A protein and the small-molecule ligand that binds it are described below.
Small molecule (SMILES): COc1ccc(N2CCN(c3cccc(C)c3)CC2)nn1

Binding-site contacts:
Ligand atom C3 contacts residue PHE121 of chain 10.A at 4.4 Å (hydrophobic).
Ligand atom C10 contacts residue HIS241 of chain 10.A at 3.6 Å.
Ligand atom C7 contacts residue THR102 of chain 10.A at 4.2 Å.
Ligand atom C18 contacts residue ILE220 of chain 10.A at 4.3 Å (hydrophobic).
Ligand atom C14 contacts residue LEU187 of chain 10.A at 4.3 Å (hydrophobic).
Ligand atom C16 contacts residue TYR147 of chain 10.A at 4.3 Å (hydrophobic).
Ligand atom N4 contacts residue MET217 of chain 10.A at 3.3 Å.
Ligand atom C17 contacts residue ILE220 of chain 10.A at 3.9 Å (hydrophobic).
Ligand atom C7 contacts residue LEU103 of chain 10.A at 3.2 Å (hydrophobic).
Ligand atom C16 contacts residue ILE101 of chain 10.A at 3.5 Å (hydrophobic).
Ligand atom N5 contacts residue MET217 of chain 10.A at 3.3 Å (h-bond).
Ligand atom C17 contacts residue ILE101 of chain 10.A at 3.8 Å (hydrophobic).
Ligand atom C8 contacts residue PHE121 of chain 10.A at 4.3 Å (hydrophobic).
Ligand atom C15 contacts residue ILE101 of chain 10.A at 4.1 Å (hydrophobic).
Ligand atom C21 contacts residue ILE220 of chain 10.A at 3.5 Å (hydrophobic).
Ligand atom C18 contacts residue ILE125 of chain 10.A at 4.2 Å (hydrophobic).
Ligand atom C3 contacts residue TYR193 of chain 10.A at 3.8 Å (hydrophobic).
Ligand atom C17 contacts residue TYR147 of chain 10.A at 4.0 Å (hydrophobic).
Ligand atom C21 contacts residue TYR147 of chain 10.A at 2.7 Å (hydrophobic).
Ligand atom C11 contacts residue HIS241 of chain 10.A at 3.7 Å.
Ligand atom C1 contacts residue MET195 of chain 10.A at 4.3 Å (hydrophobic).
Ligand atom C14 contacts residue ILE101 of chain 10.A at 4.1 Å (hydrophobic).
Ligand atom O2 contacts residue MET195 of chain 10.A at 4.4 Å.
Ligand atom C19 contacts residue ILE125 of chain 10.A at 3.2 Å (hydrophobic).
Ligand atom C18 contacts residue PHE182 of chain 10.A at 4.0 Å (hydrophobic).
Ligand atom C13 contacts residue THR102 of chain 10.A at 4.3 Å.
Ligand atom N4 contacts residue TYR193 of chain 10.A at 3.5 Å.
Ligand atom N5 contacts residue TYR193 of chain 10.A at 4.0 Å.
Ligand atom C13 contacts residue ILE101 of chain 10.A at 3.4 Å (hydrophobic).
Ligand atom O2 contacts residue TYR193 of chain 10.A at 3.4 Å.
Ligand atom C8 contacts residue LEU103 of chain 10.A at 3.1 Å (hydrophobic).
Ligand atom C1 contacts residue TYR194 of chain 10.A at 4.2 Å (hydrophobic).
Ligand atom C20 contacts residue ILE125 of chain 10.A at 3.4 Å (hydrophobic).
Ligand atom C3 contacts residue LEU103 of chain 10.A at 4.2 Å (hydrophobic).
Ligand atom C1 contacts residue TYR193 of chain 10.A at 3.8 Å (hydrophobic).
Ligand atom C14 contacts residue MET217 of chain 10.A at 3.9 Å (hydrophobic).
Ligand atom C21 contacts residue ILE101 of chain 10.A at 4.0 Å (hydrophobic).
Ligand atom C1 contacts residue ASN215 of chain 10.A at 3.6 Å.
Ligand atom C10 contacts residue SER123 of chain 10.A at 4.2 Å.
Ligand atom C6 contacts residue THR102 of chain 10.A at 4.3 Å.

Sequence of chain 10.A:
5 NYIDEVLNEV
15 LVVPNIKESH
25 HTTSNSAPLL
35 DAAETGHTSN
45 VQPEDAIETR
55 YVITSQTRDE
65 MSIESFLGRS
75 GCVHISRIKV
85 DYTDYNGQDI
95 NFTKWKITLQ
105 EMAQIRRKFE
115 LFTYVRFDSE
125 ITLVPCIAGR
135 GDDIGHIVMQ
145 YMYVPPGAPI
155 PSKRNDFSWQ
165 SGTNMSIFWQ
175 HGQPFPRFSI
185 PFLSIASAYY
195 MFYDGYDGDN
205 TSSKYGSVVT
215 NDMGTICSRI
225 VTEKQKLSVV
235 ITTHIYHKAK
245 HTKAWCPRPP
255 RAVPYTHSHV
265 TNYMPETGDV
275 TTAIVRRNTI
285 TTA